Sequence of chain 1.D:
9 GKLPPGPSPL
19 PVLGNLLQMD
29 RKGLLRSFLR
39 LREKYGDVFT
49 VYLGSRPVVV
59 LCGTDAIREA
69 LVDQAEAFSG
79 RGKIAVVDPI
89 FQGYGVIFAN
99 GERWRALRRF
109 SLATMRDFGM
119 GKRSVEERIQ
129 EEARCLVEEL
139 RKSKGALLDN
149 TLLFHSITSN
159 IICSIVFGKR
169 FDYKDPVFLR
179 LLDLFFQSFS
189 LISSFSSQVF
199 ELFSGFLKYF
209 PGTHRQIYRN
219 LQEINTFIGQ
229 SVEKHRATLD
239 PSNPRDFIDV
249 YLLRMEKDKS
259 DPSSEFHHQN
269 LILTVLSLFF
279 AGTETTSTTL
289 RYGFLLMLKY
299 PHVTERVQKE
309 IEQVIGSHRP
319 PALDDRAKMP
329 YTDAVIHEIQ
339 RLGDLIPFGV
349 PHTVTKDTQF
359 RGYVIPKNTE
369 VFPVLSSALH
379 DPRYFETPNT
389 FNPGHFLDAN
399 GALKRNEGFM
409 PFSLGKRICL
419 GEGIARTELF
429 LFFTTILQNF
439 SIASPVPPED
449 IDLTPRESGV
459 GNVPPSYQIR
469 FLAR

Binding-site contacts:
Ligand atom C8 contacts residue ILE422 of chain 1.D at 3.5 Å (hydrophobic).
Ligand atom C3 contacts residue VAL123 of chain 1.D at 4.1 Å (hydrophobic).
Ligand atom C6 contacts residue ILE163 of chain 1.D at 4.0 Å (hydrophobic).
Ligand atom C10 contacts residue VAL164 of chain 1.D at 4.3 Å (hydrophobic).
Ligand atom C5 contacts residue MET113 of chain 1.D at 4.3 Å (hydrophobic).
Ligand atom C3 contacts residue MET113 of chain 1.D at 3.8 Å (hydrophobic).
Ligand atom C9 contacts residue ILE160 of chain 1.D at 3.8 Å (hydrophobic).
Ligand atom C5 contacts residue VAL123 of chain 1.D at 4.3 Å (hydrophobic).
Ligand atom C6 contacts residue PHE245 of chain 1.D at 4.3 Å (hydrophobic).
Ligand atom C7 contacts residue ILE163 of chain 1.D at 3.8 Å (hydrophobic).
Ligand atom C5 contacts residue PHE245 of chain 1.D at 4.1 Å (hydrophobic).
Ligand atom C11 contacts residue PHE245 of chain 1.D at 3.5 Å (hydrophobic).
Ligand atom C9 contacts residue LEU276 of chain 1.D at 4.3 Å (hydrophobic).
Ligand atom C10 contacts residue ILE163 of chain 1.D at 4.2 Å (hydrophobic).
Ligand atom O12 contacts residue VAL123 of chain 1.D at 4.5 Å.
Ligand atom C9 contacts residue ILE422 of chain 1.D at 4.5 Å (hydrophobic).
Ligand atom C4 contacts residue VAL123 of chain 1.D at 4.3 Å (hydrophobic).
Ligand atom C9 contacts residue ILE163 of chain 1.D at 4.1 Å (hydrophobic).
Ligand atom C10 contacts residue PHE245 of chain 1.D at 4.3 Å (hydrophobic).
Ligand atom C5 contacts residue ILE163 of chain 1.D at 4.0 Å (hydrophobic).
Ligand atom C7 contacts residue ILE422 of chain 1.D at 3.5 Å (hydrophobic).
Ligand atom C11 contacts residue ILE163 of chain 1.D at 3.4 Å (hydrophobic).
Ligand atom C10 contacts residue LEU276 of chain 1.D at 4.1 Å (hydrophobic).
Ligand atom C8 contacts residue ILE163 of chain 1.D at 4.5 Å (hydrophobic).
Ligand atom C1 contacts residue VAL123 of chain 1.D at 4.5 Å (hydrophobic).

A protein and the small-molecule ligand that binds it are described below.
Small molecule (SMILES): OC[C@H]1O[C@H](O[C@H]2[C@H](O)[C@@H](O)[C@H](OCCCCCC3CCCCC3)O[C@@H]2CO)[C@H](O)[C@@H](O)[C@@H]1O